A protein and the small-molecule ligand that binds it are described below.
Small molecule (SMILES): O=[N+]([O-])c1ccc(O)c(O)c1

Sequence of chain 1.D:
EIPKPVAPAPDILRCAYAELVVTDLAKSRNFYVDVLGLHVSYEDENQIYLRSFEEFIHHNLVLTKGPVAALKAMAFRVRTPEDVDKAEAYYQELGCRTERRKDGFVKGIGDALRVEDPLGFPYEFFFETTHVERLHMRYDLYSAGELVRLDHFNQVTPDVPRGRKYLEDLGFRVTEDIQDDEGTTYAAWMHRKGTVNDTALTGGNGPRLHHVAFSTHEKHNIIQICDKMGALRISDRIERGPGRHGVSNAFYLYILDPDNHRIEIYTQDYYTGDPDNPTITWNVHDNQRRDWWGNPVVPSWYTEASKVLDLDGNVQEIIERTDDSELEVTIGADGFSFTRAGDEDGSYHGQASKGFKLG

Binding-site contacts:
Ligand atom C6 contacts residue TRP192 of chain 1.D at 3.5 Å (hydrophobic).
Ligand atom O7 contacts residue TRP192 of chain 1.D at 3.8 Å.
Ligand atom C4 contacts residue ARG293 of chain 1.D at 3.9 Å.
Ligand atom O11 contacts residue ARG243 of chain 1.D at 3.4 Å (salt-bridge).
Ligand atom N9 contacts residue HIS248 of chain 1.D at 3.2 Å (h-bond).
Ligand atom O7 contacts residue TYR269 of chain 1.D at 3.5 Å.
Ligand atom O7 contacts residue HIS155 of chain 1.D at 3.1 Å (h-bond).
Ligand atom C1 contacts residue FE21 of chain 1.S at 2.9 Å.
Ligand atom O10 contacts residue ARG293 of chain 1.D at 3.3 Å.
Ligand atom O10 contacts residue ARG292 of chain 1.D at 3.3 Å (salt-bridge).
Ligand atom C5 contacts residue TRP192 of chain 1.D at 3.8 Å (hydrophobic).
Ligand atom O8 contacts residue GLU267 of chain 1.D at 3.1 Å (salt-bridge).
Ligand atom C3 contacts residue ARG293 of chain 1.D at 3.8 Å.
Ligand atom C2 contacts residue TYR257 of chain 1.D at 2.9 Å (hydrophobic).
Ligand atom O10 contacts residue VAL250 of chain 1.D at 3.5 Å.
Ligand atom O8 contacts residue HIS214 of chain 1.D at 2.9 Å.
Ligand atom C2 contacts residue HIS248 of chain 1.D at 3.6 Å.
Ligand atom O7 contacts residue GLU267 of chain 1.D at 3.2 Å (salt-bridge).
Ligand atom O11 contacts residue HIS248 of chain 1.D at 3.4 Å (h-bond).
Ligand atom C1 contacts residue TRP192 of chain 1.D at 3.5 Å (hydrophobic).
Ligand atom C1 contacts residue GLU267 of chain 1.D at 3.7 Å.
Ligand atom N9 contacts residue ARG293 of chain 1.D at 3.3 Å (salt-bridge).
Ligand atom C5 contacts residue HIS248 of chain 1.D at 3.4 Å.
Ligand atom O7 contacts residue FE21 of chain 1.S at 2.1 Å.
Ligand atom C3 contacts residue TYR257 of chain 1.D at 3.0 Å (hydrophobic).
Ligand atom C5 contacts residue VAL250 of chain 1.D at 3.2 Å (hydrophobic).
Ligand atom C3 contacts residue HIS248 of chain 1.D at 3.4 Å.
Ligand atom O11 contacts residue ARG293 of chain 1.D at 3.1 Å (salt-bridge).
Ligand atom C1 contacts residue HIS248 of chain 1.D at 3.5 Å.
Ligand atom C6 contacts residue HIS248 of chain 1.D at 3.5 Å.
Ligand atom C4 contacts residue TRP192 of chain 1.D at 3.6 Å (hydrophobic).
Ligand atom O8 contacts residue TYR257 of chain 1.D at 2.6 Å (h-bond).
Ligand atom C2 contacts residue FE21 of chain 1.S at 2.9 Å.
Ligand atom O10 contacts residue HIS248 of chain 1.D at 3.2 Å (h-bond).
Ligand atom C3 contacts residue TRP192 of chain 1.D at 3.8 Å (hydrophobic).
Ligand atom O8 contacts residue FE21 of chain 1.S at 2.1 Å.
Ligand atom C2 contacts residue GLU267 of chain 1.D at 3.8 Å.
Ligand atom C6 contacts residue SER251 of chain 1.D at 3.6 Å.
Ligand atom C6 contacts residue VAL250 of chain 1.D at 3.7 Å (hydrophobic).
Ligand atom C4 contacts residue HIS248 of chain 1.D at 3.2 Å.